Binding-site contacts:
Ligand atom O3 contacts residue PHE22 of chain 2.A at 3.8 Å.
Ligand atom C1 contacts residue PHE212 of chain 2.A at 4.0 Å (hydrophobic).
Ligand atom O2P contacts residue GLY213 of chain 2.A at 2.8 Å (h-bond).
Ligand atom O3P contacts residue SER233 of chain 2.A at 3.9 Å.
Ligand atom O4P contacts residue SER235 of chain 2.A at 2.6 Å (h-bond).
Ligand atom P contacts residue THR183 of chain 2.A at 3.9 Å.
Ligand atom C3 contacts residue TYR175 of chain 2.A at 3.7 Å (hydrophobic).
Ligand atom P contacts residue GLY234 of chain 2.A at 4.0 Å.
Ligand atom C3 contacts residue PHE22 of chain 2.A at 3.7 Å (hydrophobic).
Ligand atom O4P contacts residue GLY184 of chain 2.A at 3.8 Å.
Ligand atom C2 contacts residue THR183 of chain 2.A at 3.8 Å.
Ligand atom O1P contacts residue THR183 of chain 2.A at 3.8 Å.
Ligand atom C1 contacts residue TYR175 of chain 2.A at 3.6 Å (hydrophobic).
Ligand atom O3P contacts residue GLY234 of chain 2.A at 3.0 Å (h-bond).
Ligand atom O3P contacts residue SER235 of chain 2.A at 3.4 Å (h-bond).
Ligand atom O1P contacts residue GLY213 of chain 2.A at 4.2 Å.
Ligand atom P contacts residue GLY213 of chain 2.A at 3.8 Å.
Ligand atom O3 contacts residue ILE64 of chain 2.A at 3.1 Å.
Ligand atom O2P contacts residue PHE212 of chain 2.A at 3.6 Å.
Ligand atom C3 contacts residue ILE232 of chain 2.A at 4.1 Å (hydrophobic).
Ligand atom P contacts residue GLY184 of chain 2.A at 3.9 Å.
Ligand atom C2 contacts residue TYR175 of chain 2.A at 3.9 Å (hydrophobic).
Ligand atom O2P contacts residue GLY184 of chain 2.A at 2.8 Å (h-bond).
Ligand atom O2P contacts residue SER235 of chain 2.A at 3.8 Å.
Ligand atom O2 contacts residue ILE232 of chain 2.A at 4.0 Å.
Ligand atom O4P contacts residue ILE64 of chain 2.A at 3.5 Å.
Ligand atom O1P contacts residue PHE212 of chain 2.A at 3.4 Å.
Ligand atom P contacts residue SER235 of chain 2.A at 3.6 Å.
Ligand atom O2P contacts residue THR183 of chain 2.A at 3.7 Å.
Ligand atom O3 contacts residue GLY234 of chain 2.A at 3.7 Å.
Ligand atom O2 contacts residue TYR175 of chain 2.A at 2.6 Å (h-bond).
Ligand atom O3P contacts residue GLY213 of chain 2.A at 3.9 Å.
Ligand atom O2 contacts residue LEU100 of chain 2.A at 3.1 Å.
Ligand atom O4P contacts residue GLY234 of chain 2.A at 3.6 Å.
Ligand atom C1 contacts residue GLY234 of chain 2.A at 3.9 Å.
Ligand atom O2P contacts residue ALA185 of chain 2.A at 4.2 Å.
Ligand atom O4P contacts residue THR183 of chain 2.A at 3.5 Å.
Ligand atom O3 contacts residue THR183 of chain 2.A at 3.9 Å.
Ligand atom P contacts residue PHE212 of chain 2.A at 4.0 Å.
Ligand atom C3 contacts residue LEU100 of chain 2.A at 3.3 Å (hydrophobic).

This small molecule binds to this protein.
Small molecule (SMILES): O=P(O)(O)OC[C@@H](O)CO

Sequence of chain 2.A:
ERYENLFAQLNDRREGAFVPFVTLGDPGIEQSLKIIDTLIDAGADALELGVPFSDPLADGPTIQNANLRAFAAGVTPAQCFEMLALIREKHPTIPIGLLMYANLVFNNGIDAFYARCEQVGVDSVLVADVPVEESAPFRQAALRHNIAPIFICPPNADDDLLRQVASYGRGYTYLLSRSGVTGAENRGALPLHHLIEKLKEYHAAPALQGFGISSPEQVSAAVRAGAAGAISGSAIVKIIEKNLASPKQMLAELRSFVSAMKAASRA